Sequence of chain 1.G:
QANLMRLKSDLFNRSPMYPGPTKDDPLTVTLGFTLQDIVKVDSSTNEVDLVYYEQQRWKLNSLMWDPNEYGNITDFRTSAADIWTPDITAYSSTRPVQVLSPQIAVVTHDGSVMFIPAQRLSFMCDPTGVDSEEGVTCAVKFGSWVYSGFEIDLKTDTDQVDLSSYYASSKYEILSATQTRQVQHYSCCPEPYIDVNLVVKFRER

Binding-site contacts:
Ligand atom C14 contacts residue VAL165 of chain 1.G at 3.6 Å (hydrophobic).
Ligand atom C8 contacts residue TRP164 of chain 1.G at 3.3 Å (hydrophobic).
Ligand atom C4 contacts residue CYS207 of chain 1.G at 4.0 Å (hydrophobic).
Ligand atom C13 contacts residue TYR212 of chain 1.G at 3.7 Å (hydrophobic).
Ligand atom C12 contacts residue TRP164 of chain 1.G at 3.8 Å (hydrophobic).
Ligand atom C1 contacts residue TRP164 of chain 1.G at 3.2 Å (hydrophobic).
Ligand atom C9 contacts residue TYR212 of chain 1.G at 3.8 Å (hydrophobic).
Ligand atom C14 contacts residue TRP164 of chain 1.G at 3.9 Å (hydrophobic).
Ligand atom O contacts residue VAL165 of chain 1.G at 3.7 Å.
Ligand atom N contacts residue ILE135 of chain 1.F at 3.9 Å.
Ligand atom C13 contacts residue VAL165 of chain 1.G at 3.5 Å (hydrophobic).
Ligand atom C14 contacts residue MET133 of chain 1.F at 4.2 Å (hydrophobic).
Ligand atom C8 contacts residue SER163 of chain 1.G at 3.4 Å.
Ligand atom C10 contacts residue TRP164 of chain 1.G at 3.9 Å (hydrophobic).
Ligand atom C5 contacts residue TYR205 of chain 1.G at 3.8 Å (hydrophobic).
Ligand atom C10 contacts residue CYS207 of chain 1.G at 3.7 Å (hydrophobic).
Ligand atom C3 contacts residue CYS207 of chain 1.G at 3.7 Å (hydrophobic).
Ligand atom N contacts residue TRP164 of chain 1.G at 3.0 Å (h-bond).
Ligand atom C9 contacts residue TRP164 of chain 1.G at 3.3 Å (hydrophobic).
Ligand atom C4 contacts residue TYR205 of chain 1.G at 3.6 Å (hydrophobic).
Ligand atom C contacts residue ILE135 of chain 1.F at 4.0 Å (hydrophobic).
Ligand atom C12 contacts residue CYS208 of chain 1.G at 3.8 Å (hydrophobic).
Ligand atom C8 contacts residue TYR110 of chain 1.G at 3.3 Å (hydrophobic).
Ligand atom N1 contacts residue TRP164 of chain 1.G at 2.7 Å (h-bond).
Ligand atom C13 contacts residue MET133 of chain 1.F at 3.9 Å (hydrophobic).
Ligand atom C contacts residue TRP164 of chain 1.G at 3.4 Å (hydrophobic).
Ligand atom C14 contacts residue VAL125 of chain 1.F at 4.1 Å (hydrophobic).
Ligand atom O contacts residue TRP164 of chain 1.G at 3.4 Å (h-bond).
Ligand atom C11 contacts residue TRP164 of chain 1.G at 3.3 Å (hydrophobic).
Ligand atom C contacts residue VAL165 of chain 1.G at 3.8 Å (hydrophobic).
Ligand atom C6 contacts residue TYR205 of chain 1.G at 3.7 Å (hydrophobic).
Ligand atom C1 contacts residue ILE135 of chain 1.F at 4.1 Å (hydrophobic).
Ligand atom C12 contacts residue TYR212 of chain 1.G at 3.2 Å (hydrophobic).
Ligand atom O contacts residue ILE135 of chain 1.F at 3.4 Å.
Ligand atom C9 contacts residue TYR205 of chain 1.G at 4.0 Å (hydrophobic).
Ligand atom C13 contacts residue TRP164 of chain 1.G at 4.1 Å (hydrophobic).
Ligand atom C2 contacts residue TRP164 of chain 1.G at 3.8 Å (hydrophobic).
Ligand atom C7 contacts residue TRP164 of chain 1.G at 3.8 Å (hydrophobic).
Ligand atom C10 contacts residue CYS208 of chain 1.G at 4.0 Å (hydrophobic).
Ligand atom C5 contacts residue CYS207 of chain 1.G at 4.1 Å (hydrophobic).

The protein below binds the small molecule below.
Small molecule (SMILES): C[C@@H]1C[C@@H]2[C@H]3Cn4c(cccc4=O)[C@@H](CN2C)[C@H]31

Sequence of chain 1.F:
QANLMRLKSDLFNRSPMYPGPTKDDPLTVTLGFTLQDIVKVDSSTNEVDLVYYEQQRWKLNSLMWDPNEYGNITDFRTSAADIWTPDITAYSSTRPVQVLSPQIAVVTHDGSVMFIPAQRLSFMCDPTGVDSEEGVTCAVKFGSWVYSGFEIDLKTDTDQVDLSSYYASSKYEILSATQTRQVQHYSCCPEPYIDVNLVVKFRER